This small molecule binds to this protein.
Small molecule (SMILES): O=C([O-])CC(=O)C(=O)O

Binding-site contacts:
Ligand atom O3 contacts residue TRP237 of chain 1.B at 4.3 Å.
Ligand atom O5 contacts residue MN1 of chain 1.N at 2.1 Å.
Ligand atom C3 contacts residue ASN227 of chain 1.B at 3.6 Å.
Ligand atom O5 contacts residue HIS217 of chain 1.B at 3.3 Å.
Ligand atom O3 contacts residue ASN227 of chain 1.B at 4.3 Å.
Ligand atom C1 contacts residue ASN227 of chain 1.B at 3.7 Å.
Ligand atom O1 contacts residue ASN227 of chain 1.B at 3.0 Å (h-bond).
Ligand atom C3 contacts residue THR214 of chain 1.B at 4.0 Å.
Ligand atom C4 contacts residue HIS297 of chain 1.B at 4.3 Å.
Ligand atom C3 contacts residue MN1 of chain 1.N at 4.4 Å.
Ligand atom O4 contacts residue TRP237 of chain 1.B at 3.8 Å.
Ligand atom O4 contacts residue EDO1 of chain 1.W at 4.4 Å.
Ligand atom C2 contacts residue ASN227 of chain 1.B at 3.6 Å.
Ligand atom O2 contacts residue TYR206 of chain 1.B at 4.5 Å.
Ligand atom C3 contacts residue TRP237 of chain 1.B at 4.5 Å (hydrophobic).
Ligand atom C1 contacts residue LYS208 of chain 1.B at 3.2 Å.
Ligand atom C3 contacts residue VAL299 of chain 1.B at 4.3 Å (hydrophobic).
Ligand atom O2 contacts residue LYS208 of chain 1.B at 2.9 Å (salt-bridge).
Ligand atom O2 contacts residue PHE155 of chain 1.B at 4.0 Å.
Ligand atom O1 contacts residue TYR206 of chain 1.B at 4.2 Å.
Ligand atom C4 contacts residue ASN227 of chain 1.B at 3.7 Å.
Ligand atom O5 contacts residue GLU219 of chain 1.B at 4.3 Å.
Ligand atom O5 contacts residue HIS297 of chain 1.B at 3.3 Å (h-bond).
Ligand atom O1 contacts residue ASN307 of chain 1.B at 3.5 Å.
Ligand atom C4 contacts residue TRP237 of chain 1.B at 4.1 Å (hydrophobic).
Ligand atom O3 contacts residue VAL299 of chain 1.B at 3.2 Å.
Ligand atom C4 contacts residue MN1 of chain 1.N at 3.1 Å.
Ligand atom O3 contacts residue THR214 of chain 1.B at 3.5 Å (h-bond).
Ligand atom O1 contacts residue LYS208 of chain 1.B at 2.8 Å (salt-bridge).
Ligand atom C1 contacts residue TYR206 of chain 1.B at 4.2 Å (hydrophobic).
Ligand atom O4 contacts residue ASN227 of chain 1.B at 3.0 Å (h-bond).
Ligand atom O4 contacts residue MN1 of chain 1.N at 3.4 Å.
Ligand atom O4 contacts residue ALA309 of chain 1.B at 4.1 Å.
Ligand atom C1 contacts residue THR214 of chain 1.B at 3.8 Å.
Ligand atom O5 contacts residue THR214 of chain 1.B at 4.3 Å.
Ligand atom C2 contacts residue TYR206 of chain 1.B at 3.8 Å (hydrophobic).
Ligand atom O2 contacts residue THR214 of chain 1.B at 2.8 Å (h-bond).
Ligand atom C2 contacts residue THR214 of chain 1.B at 3.9 Å.

Sequence of chain 1.B:
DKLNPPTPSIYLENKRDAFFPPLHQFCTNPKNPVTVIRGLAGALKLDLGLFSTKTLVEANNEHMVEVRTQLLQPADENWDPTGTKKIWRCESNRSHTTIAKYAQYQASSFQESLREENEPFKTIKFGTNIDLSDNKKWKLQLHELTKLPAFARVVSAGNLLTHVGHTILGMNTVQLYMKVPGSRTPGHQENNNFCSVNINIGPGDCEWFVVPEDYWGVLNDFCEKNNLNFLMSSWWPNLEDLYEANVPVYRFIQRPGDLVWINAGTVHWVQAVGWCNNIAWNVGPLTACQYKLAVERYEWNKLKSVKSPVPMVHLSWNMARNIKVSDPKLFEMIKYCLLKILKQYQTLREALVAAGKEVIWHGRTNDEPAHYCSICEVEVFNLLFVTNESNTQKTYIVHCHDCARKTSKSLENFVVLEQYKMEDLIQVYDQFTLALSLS